This protein binds this small molecule.
Small molecule (SMILES): CC(=O)N[C@@H]1[C@@H](O)[C@H](O)[C@@H](CO)O[C@H]1O

Sequence of chain 1.B:
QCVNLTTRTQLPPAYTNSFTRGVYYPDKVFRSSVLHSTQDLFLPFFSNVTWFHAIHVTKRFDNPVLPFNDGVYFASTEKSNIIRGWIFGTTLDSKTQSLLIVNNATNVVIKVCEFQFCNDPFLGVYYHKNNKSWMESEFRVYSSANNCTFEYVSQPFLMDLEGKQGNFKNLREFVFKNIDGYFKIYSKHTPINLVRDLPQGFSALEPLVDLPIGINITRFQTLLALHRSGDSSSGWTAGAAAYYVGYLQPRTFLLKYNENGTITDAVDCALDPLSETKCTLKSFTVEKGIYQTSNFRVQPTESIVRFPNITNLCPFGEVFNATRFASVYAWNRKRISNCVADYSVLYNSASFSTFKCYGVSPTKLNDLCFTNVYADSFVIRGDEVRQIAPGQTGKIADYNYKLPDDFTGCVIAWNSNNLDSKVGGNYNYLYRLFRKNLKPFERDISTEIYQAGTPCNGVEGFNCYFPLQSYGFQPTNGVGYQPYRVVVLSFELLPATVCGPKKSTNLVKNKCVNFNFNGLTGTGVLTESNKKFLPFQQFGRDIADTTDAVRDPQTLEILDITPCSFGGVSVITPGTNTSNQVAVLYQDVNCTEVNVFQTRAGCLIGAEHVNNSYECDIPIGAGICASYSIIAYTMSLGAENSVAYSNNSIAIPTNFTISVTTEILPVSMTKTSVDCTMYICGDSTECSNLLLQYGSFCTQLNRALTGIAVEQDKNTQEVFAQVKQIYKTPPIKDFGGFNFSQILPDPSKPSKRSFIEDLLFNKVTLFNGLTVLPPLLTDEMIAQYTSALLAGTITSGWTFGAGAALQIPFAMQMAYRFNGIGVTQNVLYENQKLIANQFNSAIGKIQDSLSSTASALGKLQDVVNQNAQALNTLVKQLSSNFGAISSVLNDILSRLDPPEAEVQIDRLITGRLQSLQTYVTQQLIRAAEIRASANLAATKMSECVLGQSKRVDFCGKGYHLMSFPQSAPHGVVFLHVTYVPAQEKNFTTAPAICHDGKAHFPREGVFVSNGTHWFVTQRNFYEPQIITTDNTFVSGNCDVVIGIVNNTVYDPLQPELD

Binding-site contacts:
Ligand atom C3 contacts residue ASN282 of chain 1.B at 3.8 Å.
Ligand atom O5 contacts residue ASN282 of chain 1.B at 2.4 Å (h-bond).
Ligand atom O7 contacts residue ASN282 of chain 1.B at 4.5 Å.
Ligand atom C5 contacts residue ASN282 of chain 1.B at 3.7 Å.
Ligand atom O3 contacts residue GLU281 of chain 1.B at 3.4 Å (salt-bridge).
Ligand atom O7 contacts residue GLU281 of chain 1.B at 3.8 Å.
Ligand atom C2 contacts residue GLU281 of chain 1.B at 3.8 Å.
Ligand atom C4 contacts residue ASN282 of chain 1.B at 4.2 Å.
Ligand atom C7 contacts residue ASN282 of chain 1.B at 3.6 Å.
Ligand atom C8 contacts residue ASN282 of chain 1.B at 3.9 Å.
Ligand atom C3 contacts residue GLU281 of chain 1.B at 4.3 Å.
Ligand atom C7 contacts residue GLU281 of chain 1.B at 4.1 Å.
Ligand atom C1 contacts residue ASN282 of chain 1.B at 1.4 Å.
Ligand atom N2 contacts residue ASN282 of chain 1.B at 2.9 Å (h-bond).
Ligand atom N2 contacts residue GLU281 of chain 1.B at 3.2 Å (salt-bridge).
Ligand atom C2 contacts residue ASN282 of chain 1.B at 2.5 Å.